A small-molecule ligand and the protein it binds are described below.
Small molecule (SMILES): CCCCCCCC(=O)OC[C@H](COP(=O)(O)O[C@@H]1[C@H](O)[C@H](O)[C@@H](OP(=O)(O)O)[C@H](OP(=O)(O)O)[C@H]1O)OC(=O)CCCCCCC

Sequence of chain 1.A:
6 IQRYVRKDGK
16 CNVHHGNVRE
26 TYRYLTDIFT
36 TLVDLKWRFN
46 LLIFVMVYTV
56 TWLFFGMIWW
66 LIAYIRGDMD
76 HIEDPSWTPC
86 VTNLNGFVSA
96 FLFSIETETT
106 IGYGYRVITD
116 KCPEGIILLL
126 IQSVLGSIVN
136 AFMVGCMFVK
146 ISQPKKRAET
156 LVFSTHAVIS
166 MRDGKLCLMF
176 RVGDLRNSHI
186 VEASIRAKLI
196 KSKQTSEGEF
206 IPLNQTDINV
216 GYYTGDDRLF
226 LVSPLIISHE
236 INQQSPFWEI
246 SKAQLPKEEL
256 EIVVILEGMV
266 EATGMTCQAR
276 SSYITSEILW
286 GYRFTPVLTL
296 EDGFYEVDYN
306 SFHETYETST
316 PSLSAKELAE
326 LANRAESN

Binding-site contacts:
Ligand atom O42 contacts residue LYS15 of chain 1.A at 4.3 Å.
Ligand atom O51 contacts residue LEU40 of chain 1.A at 4.5 Å.
Ligand atom O52 contacts residue LYS150 of chain 1.A at 3.2 Å (salt-bridge).
Ligand atom O51 contacts residue LYS145 of chain 1.A at 2.9 Å (salt-bridge).
Ligand atom O2 contacts residue LYS41 of chain 1.A at 3.7 Å.
Ligand atom O6 contacts residue LYS41 of chain 1.A at 3.5 Å.
Ligand atom O11 contacts residue ARG43 of chain 1.A at 2.6 Å (salt-bridge).
Ligand atom P1 contacts residue ARG43 of chain 1.A at 3.7 Å.
Ligand atom C1C contacts residue ARG43 of chain 1.A at 4.5 Å.
Ligand atom O53 contacts residue LYS151 of chain 1.A at 3.4 Å (salt-bridge).
Ligand atom O41 contacts residue LYS151 of chain 1.A at 4.2 Å.
Ligand atom O12 contacts residue ARG43 of chain 1.A at 3.8 Å.
Ligand atom O4 contacts residue LYS151 of chain 1.A at 4.4 Å.
Ligand atom O1 contacts residue LYS41 of chain 1.A at 3.7 Å.
Ligand atom C1B contacts residue TRP42 of chain 1.A at 4.5 Å (hydrophobic).
Ligand atom C2C contacts residue TRP42 of chain 1.A at 4.3 Å (hydrophobic).
Ligand atom O6 contacts residue TRP42 of chain 1.A at 3.4 Å.
Ligand atom C6 contacts residue LYS41 of chain 1.A at 4.0 Å.
Ligand atom O51 contacts residue GLN148 of chain 1.A at 4.1 Å.
Ligand atom P5 contacts residue LYS145 of chain 1.A at 4.4 Å.
Ligand atom O1 contacts residue TRP42 of chain 1.A at 4.3 Å.
Ligand atom O11 contacts residue LYS41 of chain 1.A at 4.4 Å.